This protein binds this small molecule.
Small molecule (SMILES): Nc1cc([C@H](CCNC2CCC(c3ccccc3)CC2)c2ccccc2)c2nn[nH]c2n1

Binding-site contacts:
Ligand atom C22 contacts residue VAL298 of chain 1.F at 3.6 Å (hydrophobic).
Ligand atom N4 contacts residue HEC1 of chain 1.DA at 3.6 Å.
Ligand atom C7 contacts residue ARG127 of chain 1.F at 3.9 Å.
Ligand atom C12 contacts residue ARG127 of chain 1.F at 3.7 Å.
Ligand atom N6 contacts residue HEC1 of chain 1.DA at 2.5 Å (h-bond).
Ligand atom C13 contacts residue THR126 of chain 1.F at 3.3 Å.
Ligand atom N2 contacts residue HIS95 of chain 1.E at 3.8 Å.
Ligand atom C16 contacts residue PHE254 of chain 1.F at 3.5 Å (hydrophobic).
Ligand atom N3 contacts residue GLU130 of chain 1.F at 3.7 Å.
Ligand atom N1 contacts residue ARG127 of chain 1.F at 3.3 Å (salt-bridge).
Ligand atom N2 contacts residue HEC1 of chain 1.DA at 3.0 Å (h-bond).
Ligand atom C25 contacts residue PRO108 of chain 1.F at 3.6 Å (hydrophobic).
Ligand atom C19 contacts residue MET299 of chain 1.F at 3.7 Å (hydrophobic).
Ligand atom C14 contacts residue ARG127 of chain 1.F at 3.8 Å.
Ligand atom N3 contacts residue GLN91 of chain 1.E at 3.9 Å.
Ligand atom C12 contacts residue PHE254 of chain 1.F at 3.7 Å (hydrophobic).
Ligand atom C1 contacts residue HEC1 of chain 1.DA at 3.7 Å.
Ligand atom N1 contacts residue HEC1 of chain 1.DA at 3.1 Å.
Ligand atom N2 contacts residue ARG127 of chain 1.F at 3.8 Å.
Ligand atom N3 contacts residue HEC1 of chain 1.DA at 3.1 Å.
Ligand atom C23 contacts residue LEU111 of chain 1.F at 3.7 Å (hydrophobic).
Ligand atom C2 contacts residue HEC1 of chain 1.DA at 3.3 Å.
Ligand atom C25 contacts residue ASP106 of chain 1.F at 3.6 Å.
Ligand atom C13 contacts residue ARG127 of chain 1.F at 3.7 Å.
Ligand atom C4 contacts residue ARG127 of chain 1.F at 3.6 Å.
Ligand atom C9 contacts residue PHE295 of chain 1.F at 3.5 Å (hydrophobic).
Ligand atom C15 contacts residue ARG127 of chain 1.F at 3.9 Å.
Ligand atom C24 contacts residue LEU111 of chain 1.F at 3.7 Å (hydrophobic).
Ligand atom N4 contacts residue GLU130 of chain 1.F at 3.5 Å.
Ligand atom C11 contacts residue ARG127 of chain 1.F at 3.8 Å.
Ligand atom C21 contacts residue PRO108 of chain 1.F at 3.9 Å (hydrophobic).
Ligand atom C26 contacts residue PRO108 of chain 1.F at 3.6 Å (hydrophobic).
Ligand atom C11 contacts residue PHE254 of chain 1.F at 3.8 Å (hydrophobic).
Ligand atom C3 contacts residue HEC1 of chain 1.DA at 3.1 Å.
Ligand atom C23 contacts residue VAL298 of chain 1.F at 3.4 Å (hydrophobic).
Ligand atom C12 contacts residue THR126 of chain 1.F at 3.8 Å.
Ligand atom C4 contacts residue HEC1 of chain 1.DA at 3.5 Å.
Ligand atom C26 contacts residue ASP106 of chain 1.F at 3.8 Å.
Ligand atom C25 contacts residue ASP107 of chain 1.F at 3.9 Å.
Ligand atom C3 contacts residue ARG127 of chain 1.F at 3.5 Å.

Sequence of chain 1.E:
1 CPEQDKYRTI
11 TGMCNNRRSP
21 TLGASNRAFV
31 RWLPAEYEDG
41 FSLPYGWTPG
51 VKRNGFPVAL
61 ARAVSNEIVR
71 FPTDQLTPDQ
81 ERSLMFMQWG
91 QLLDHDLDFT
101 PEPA

Sequence of chain 1.F:
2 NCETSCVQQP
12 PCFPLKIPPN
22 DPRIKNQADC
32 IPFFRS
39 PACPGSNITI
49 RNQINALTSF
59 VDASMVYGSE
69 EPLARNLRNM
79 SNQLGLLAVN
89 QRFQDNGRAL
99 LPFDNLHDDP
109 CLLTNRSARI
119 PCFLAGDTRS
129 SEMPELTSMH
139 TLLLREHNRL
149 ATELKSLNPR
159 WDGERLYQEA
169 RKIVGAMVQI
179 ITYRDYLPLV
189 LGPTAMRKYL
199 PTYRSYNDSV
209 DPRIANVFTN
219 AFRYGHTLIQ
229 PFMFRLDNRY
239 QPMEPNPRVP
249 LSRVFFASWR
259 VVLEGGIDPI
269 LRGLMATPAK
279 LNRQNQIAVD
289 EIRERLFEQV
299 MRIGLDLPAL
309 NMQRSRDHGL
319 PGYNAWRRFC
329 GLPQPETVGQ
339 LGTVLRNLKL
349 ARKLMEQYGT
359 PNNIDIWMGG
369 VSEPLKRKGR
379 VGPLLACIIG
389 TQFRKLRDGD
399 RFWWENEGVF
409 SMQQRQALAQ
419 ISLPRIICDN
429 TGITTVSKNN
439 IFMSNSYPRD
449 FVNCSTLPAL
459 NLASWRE